Sequence of chain 1.B:
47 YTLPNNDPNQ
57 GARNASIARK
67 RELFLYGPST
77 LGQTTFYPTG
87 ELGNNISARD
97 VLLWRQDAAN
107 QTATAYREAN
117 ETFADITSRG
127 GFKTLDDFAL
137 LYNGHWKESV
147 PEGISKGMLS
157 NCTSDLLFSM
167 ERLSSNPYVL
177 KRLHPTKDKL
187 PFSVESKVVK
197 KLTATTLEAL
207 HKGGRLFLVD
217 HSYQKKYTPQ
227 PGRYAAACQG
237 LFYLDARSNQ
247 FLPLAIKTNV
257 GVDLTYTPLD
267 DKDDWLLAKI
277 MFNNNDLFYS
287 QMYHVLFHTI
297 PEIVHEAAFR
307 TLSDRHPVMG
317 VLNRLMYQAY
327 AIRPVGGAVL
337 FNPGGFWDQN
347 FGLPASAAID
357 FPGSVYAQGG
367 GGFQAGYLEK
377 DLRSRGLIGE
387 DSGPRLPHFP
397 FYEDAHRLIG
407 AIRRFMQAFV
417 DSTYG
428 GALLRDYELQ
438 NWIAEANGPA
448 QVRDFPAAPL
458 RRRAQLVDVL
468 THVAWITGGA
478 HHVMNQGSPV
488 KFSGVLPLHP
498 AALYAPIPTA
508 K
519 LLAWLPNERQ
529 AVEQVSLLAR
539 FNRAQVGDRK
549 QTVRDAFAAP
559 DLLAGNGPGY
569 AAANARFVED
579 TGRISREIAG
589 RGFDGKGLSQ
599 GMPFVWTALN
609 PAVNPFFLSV

Sequence of chain 1.A:
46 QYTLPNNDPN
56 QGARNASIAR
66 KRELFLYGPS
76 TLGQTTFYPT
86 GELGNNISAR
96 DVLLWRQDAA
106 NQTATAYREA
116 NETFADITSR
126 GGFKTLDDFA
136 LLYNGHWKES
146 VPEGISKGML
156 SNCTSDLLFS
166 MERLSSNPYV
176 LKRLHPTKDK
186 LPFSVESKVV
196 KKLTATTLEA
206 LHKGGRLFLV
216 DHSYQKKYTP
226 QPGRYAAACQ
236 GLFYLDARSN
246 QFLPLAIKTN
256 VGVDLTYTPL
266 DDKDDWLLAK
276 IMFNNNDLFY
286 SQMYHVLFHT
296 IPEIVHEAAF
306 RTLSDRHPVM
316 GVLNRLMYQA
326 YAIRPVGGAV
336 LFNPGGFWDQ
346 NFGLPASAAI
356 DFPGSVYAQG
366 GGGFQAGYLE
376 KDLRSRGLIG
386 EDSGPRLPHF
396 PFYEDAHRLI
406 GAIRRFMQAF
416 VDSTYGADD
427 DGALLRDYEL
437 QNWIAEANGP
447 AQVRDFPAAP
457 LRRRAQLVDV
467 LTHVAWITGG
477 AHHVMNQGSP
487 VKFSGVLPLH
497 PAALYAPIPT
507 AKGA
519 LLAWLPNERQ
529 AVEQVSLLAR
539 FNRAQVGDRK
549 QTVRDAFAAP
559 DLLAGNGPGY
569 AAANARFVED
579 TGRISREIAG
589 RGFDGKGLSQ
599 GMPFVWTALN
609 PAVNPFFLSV

The small molecule below binds the protein below.
Small molecule (SMILES): CC(=O)N[C@@H]1[C@@H](O)[C@H](O)[C@@H](CO)O[C@H]1O

Binding-site contacts:
Ligand atom C4 contacts residue TYR112 of chain 1.A at 3.9 Å (hydrophobic).
Ligand atom O3 contacts residue ARG101 of chain 1.B at 4.5 Å.
Ligand atom O6 contacts residue THR108 of chain 1.B at 4.1 Å.
Ligand atom C5 contacts residue TYR112 of chain 1.B at 4.3 Å (hydrophobic).
Ligand atom C6 contacts residue TYR112 of chain 1.A at 4.1 Å (hydrophobic).
Ligand atom C6 contacts residue PHE342 of chain 1.B at 3.8 Å (hydrophobic).
Ligand atom C2 contacts residue ASN116 of chain 1.A at 2.4 Å.
Ligand atom N2 contacts residue ASN116 of chain 1.A at 2.8 Å (h-bond).
Ligand atom C8 contacts residue GLU531 of chain 1.A at 3.9 Å.
Ligand atom O4 contacts residue ARG101 of chain 1.B at 4.0 Å.
Ligand atom C8 contacts residue ALA115 of chain 1.A at 4.0 Å (hydrophobic).
Ligand atom C7 contacts residue ASN116 of chain 1.A at 3.7 Å.
Ligand atom C1 contacts residue TYR112 of chain 1.A at 3.9 Å (hydrophobic).
Ligand atom C1 contacts residue ASN116 of chain 1.A at 1.4 Å.
Ligand atom C3 contacts residue ASN116 of chain 1.A at 3.7 Å.
Ligand atom C5 contacts residue TYR112 of chain 1.A at 4.4 Å (hydrophobic).
Ligand atom O5 contacts residue TYR112 of chain 1.A at 3.9 Å.
Ligand atom C5 contacts residue ASN116 of chain 1.A at 3.6 Å.
Ligand atom C7 contacts residue VAL530 of chain 1.A at 4.4 Å (hydrophobic).
Ligand atom C4 contacts residue ASN116 of chain 1.A at 4.2 Å.
Ligand atom C1 contacts residue THR108 of chain 1.B at 4.1 Å.
Ligand atom C8 contacts residue VAL530 of chain 1.A at 4.0 Å (hydrophobic).
Ligand atom C6 contacts residue TYR112 of chain 1.B at 3.5 Å (hydrophobic).
Ligand atom O4 contacts residue VAL335 of chain 1.B at 4.3 Å.
Ligand atom O7 contacts residue ASN116 of chain 1.A at 4.1 Å.
Ligand atom C7 contacts residue ALA115 of chain 1.A at 4.2 Å (hydrophobic).
Ligand atom O6 contacts residue TYR112 of chain 1.B at 2.5 Å (h-bond).
Ligand atom N2 contacts residue GLU531 of chain 1.A at 4.4 Å.
Ligand atom O7 contacts residue ALA115 of chain 1.A at 3.5 Å.
Ligand atom O5 contacts residue TYR112 of chain 1.B at 3.6 Å.
Ligand atom C2 contacts residue TYR112 of chain 1.A at 4.4 Å (hydrophobic).
Ligand atom C8 contacts residue PHE119 of chain 1.A at 3.6 Å (hydrophobic).
Ligand atom O7 contacts residue GLU531 of chain 1.A at 3.1 Å (salt-bridge).
Ligand atom C7 contacts residue GLU531 of chain 1.A at 3.5 Å.
Ligand atom O3 contacts residue GLU531 of chain 1.A at 3.5 Å (salt-bridge).
Ligand atom O5 contacts residue ASN116 of chain 1.A at 2.4 Å (h-bond).
Ligand atom O6 contacts residue ARG538 of chain 1.B at 4.0 Å.
Ligand atom O7 contacts residue VAL530 of chain 1.A at 4.0 Å.
Ligand atom O6 contacts residue PHE342 of chain 1.B at 3.6 Å.
Ligand atom C1 contacts residue TYR112 of chain 1.B at 4.0 Å (hydrophobic).